Sequence of chain 1.A:
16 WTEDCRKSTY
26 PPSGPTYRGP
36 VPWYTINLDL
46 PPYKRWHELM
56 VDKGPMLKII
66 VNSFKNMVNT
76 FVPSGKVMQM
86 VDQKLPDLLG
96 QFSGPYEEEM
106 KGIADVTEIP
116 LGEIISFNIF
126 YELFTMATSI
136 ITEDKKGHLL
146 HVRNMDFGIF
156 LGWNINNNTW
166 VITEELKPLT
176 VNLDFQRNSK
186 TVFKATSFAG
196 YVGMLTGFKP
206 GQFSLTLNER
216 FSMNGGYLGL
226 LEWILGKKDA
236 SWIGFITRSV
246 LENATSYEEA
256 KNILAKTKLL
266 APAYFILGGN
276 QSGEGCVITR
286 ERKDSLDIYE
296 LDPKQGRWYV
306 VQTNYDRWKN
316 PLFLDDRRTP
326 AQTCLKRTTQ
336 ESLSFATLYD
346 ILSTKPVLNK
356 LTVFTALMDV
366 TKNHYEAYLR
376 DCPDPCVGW

A protein and the small-molecule ligand that binds it are described below.
Small molecule (SMILES): CC(=O)N[C@H]1[C@H](O[C@H]2[C@H](O)[C@@H](NC(C)=O)CO[C@@H]2CO)O[C@H](CO)[C@@H](O)[C@@H]1O

Binding-site contacts:
Ligand atom C2 contacts residue GLY206 of chain 1.A at 4.1 Å.
Ligand atom O5 contacts residue GLY206 of chain 1.A at 4.2 Å.
Ligand atom C1 contacts residue ASN275 of chain 1.A at 1.4 Å.
Ligand atom O5 contacts residue ASN275 of chain 1.A at 2.4 Å (h-bond).
Ligand atom N2 contacts residue ASN275 of chain 1.A at 2.8 Å (h-bond).
Ligand atom O6 contacts residue SER251 of chain 1.A at 3.7 Å.
Ligand atom C4 contacts residue GLN207 of chain 1.A at 4.2 Å.
Ligand atom C1 contacts residue GLN207 of chain 1.A at 4.1 Å.
Ligand atom O6 contacts residue THR250 of chain 1.A at 3.3 Å (h-bond).
Ligand atom C6 contacts residue SER251 of chain 1.A at 3.7 Å.
Ligand atom O7 contacts residue ASN275 of chain 1.A at 3.1 Å (h-bond).
Ligand atom C1 contacts residue GLY206 of chain 1.A at 3.9 Å.
Ligand atom C7 contacts residue GLY206 of chain 1.A at 4.2 Å.
Ligand atom C5 contacts residue ASN275 of chain 1.A at 3.6 Å.
Ligand atom C5 contacts residue GLN207 of chain 1.A at 3.7 Å.
Ligand atom C2 contacts residue GLN207 of chain 1.A at 4.5 Å.
Ligand atom O7 contacts residue GLY206 of chain 1.A at 3.3 Å (h-bond).
Ligand atom C8 contacts residue ASN275 of chain 1.A at 4.0 Å.
Ligand atom C4 contacts residue ASN275 of chain 1.A at 4.2 Å.
Ligand atom C1 contacts residue GLN276 of chain 1.A at 4.1 Å.
Ligand atom C6 contacts residue GLN207 of chain 1.A at 3.3 Å.
Ligand atom O5 contacts residue GLN207 of chain 1.A at 3.0 Å (h-bond).
Ligand atom C3 contacts residue ASN275 of chain 1.A at 3.7 Å.
Ligand atom C7 contacts residue ASN275 of chain 1.A at 3.1 Å.
Ligand atom O6 contacts residue GLN207 of chain 1.A at 2.5 Å (h-bond).
Ligand atom C6 contacts residue THR250 of chain 1.A at 4.3 Å.
Ligand atom C2 contacts residue ASN275 of chain 1.A at 2.4 Å.